Binding-site contacts:
Ligand atom C1 contacts residue PHE148 of chain 1.A at 3.3 Å (hydrophobic).
Ligand atom C21 contacts residue CYS86 of chain 1.A at 3.3 Å (hydrophobic).
Ligand atom C4 contacts residue LEU83 of chain 1.A at 3.7 Å (hydrophobic).
Ligand atom C14 contacts residue CYS86 of chain 1.A at 3.6 Å (hydrophobic).
Ligand atom N1 contacts residue GLU84 of chain 1.A at 3.5 Å (salt-bridge).
Ligand atom C9 contacts residue GLU84 of chain 1.A at 3.5 Å.
Ligand atom C21 contacts residue GLY89 of chain 1.A at 3.6 Å.
Ligand atom C4 contacts residue ASP147 of chain 1.A at 3.6 Å.
Ligand atom N2 contacts residue CYS86 of chain 1.A at 3.0 Å (h-bond).
Ligand atom C22 contacts residue CYS86 of chain 1.A at 3.7 Å (hydrophobic).
Ligand atom C9 contacts residue LEU136 of chain 1.A at 3.7 Å (hydrophobic).
Ligand atom C17 contacts residue LEU14 of chain 1.A at 3.8 Å (hydrophobic).
Ligand atom C1 contacts residue GLU54 of chain 1.A at 3.4 Å.
Ligand atom C2 contacts residue LEU83 of chain 1.A at 3.8 Å (hydrophobic).
Ligand atom N2 contacts residue TYR85 of chain 1.A at 3.6 Å.
Ligand atom C2 contacts residue ASP147 of chain 1.A at 3.4 Å.
Ligand atom N1 contacts residue LEU136 of chain 1.A at 3.7 Å.
Ligand atom O1 contacts residue ASN58 of chain 1.A at 2.9 Å (h-bond).
Ligand atom C15 contacts residue LEU136 of chain 1.A at 3.6 Å (hydrophobic).
Ligand atom C8 contacts residue VAL67 of chain 1.A at 3.6 Å (hydrophobic).
Ligand atom C5 contacts residue LYS37 of chain 1.A at 3.8 Å.
Ligand atom O1 contacts residue GLU54 of chain 1.A at 2.8 Å (salt-bridge).
Ligand atom C3 contacts residue ASP147 of chain 1.A at 3.3 Å.
Ligand atom C6 contacts residue ASP147 of chain 1.A at 3.4 Å.
Ligand atom C3 contacts residue LEU83 of chain 1.A at 3.7 Å (hydrophobic).
Ligand atom C19 contacts residue LEU14 of chain 1.A at 3.7 Å (hydrophobic).
Ligand atom C1 contacts residue ASN58 of chain 1.A at 3.8 Å.
Ligand atom C1 contacts residue ASP147 of chain 1.A at 3.5 Å.
Ligand atom C16 contacts residue LEU14 of chain 1.A at 3.8 Å (hydrophobic).
Ligand atom C18 contacts residue LEU14 of chain 1.A at 3.2 Å (hydrophobic).
Ligand atom N1 contacts residue ALA35 of chain 1.A at 3.7 Å.
Ligand atom C5 contacts residue ASP147 of chain 1.A at 3.6 Å.
Ligand atom C13 contacts residue LEU136 of chain 1.A at 3.3 Å (hydrophobic).
Ligand atom C10 contacts residue LEU136 of chain 1.A at 3.4 Å (hydrophobic).
Ligand atom N1 contacts residue CYS86 of chain 1.A at 3.4 Å (h-bond).
Ligand atom C6 contacts residue LYS37 of chain 1.A at 3.7 Å.
Ligand atom C11 contacts residue VAL22 of chain 1.A at 3.8 Å (hydrophobic).
Ligand atom C6 contacts residue GLU54 of chain 1.A at 3.2 Å.
Ligand atom O1 contacts residue PHE148 of chain 1.A at 2.9 Å (h-bond).
Ligand atom C20 contacts residue GLY89 of chain 1.A at 3.4 Å.

Sequence of chain 1.A:
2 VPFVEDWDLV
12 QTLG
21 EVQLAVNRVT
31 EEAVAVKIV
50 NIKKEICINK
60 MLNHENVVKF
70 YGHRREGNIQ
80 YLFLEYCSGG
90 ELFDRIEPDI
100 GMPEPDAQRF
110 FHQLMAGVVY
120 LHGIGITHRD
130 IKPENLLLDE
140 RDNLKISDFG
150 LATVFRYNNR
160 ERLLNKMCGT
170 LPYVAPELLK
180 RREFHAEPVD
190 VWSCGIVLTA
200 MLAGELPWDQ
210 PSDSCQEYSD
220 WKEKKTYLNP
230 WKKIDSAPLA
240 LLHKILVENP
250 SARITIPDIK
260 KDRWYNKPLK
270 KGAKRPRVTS

This protein binds this small molecule.
Small molecule (SMILES): Oc1ccc(-c2ccc(-c3[nH]nc4c3Cc3cc(O)ccc3-4)cc2)cc1